This protein binds this small molecule.
Small molecule (SMILES): Cc1nnc2c(NC(C)C)nc(-c3nc4cnc(N5CCOC[C@@H]5C)cc4n3[C@@H](C)c3ccccc3)cn12

Binding-site contacts:
Ligand atom N32 contacts residue ILE105 of chain 1.B at 3.9 Å.
Ligand atom C8 contacts residue TRP40 of chain 1.B at 3.6 Å (hydrophobic).
Ligand atom C26 contacts residue ILE105 of chain 1.B at 3.8 Å (hydrophobic).
Ligand atom C12 contacts residue ILE105 of chain 1.B at 3.8 Å (hydrophobic).
Ligand atom C35 contacts residue PRO41 of chain 1.B at 3.6 Å (hydrophobic).
Ligand atom C13 contacts residue TRP40 of chain 1.B at 3.6 Å (hydrophobic).
Ligand atom C1 contacts residue LEU51 of chain 1.B at 3.4 Å (hydrophobic).
Ligand atom C13 contacts residue ILE105 of chain 1.B at 3.9 Å (hydrophobic).
Ligand atom C27 contacts residue ILE105 of chain 1.B at 4.0 Å (hydrophobic).
Ligand atom C24 contacts residue TRP40 of chain 1.B at 3.6 Å (hydrophobic).
Ligand atom N3 contacts residue LEU51 of chain 1.B at 3.7 Å.
Ligand atom C35 contacts residue PHE42 of chain 1.B at 3.9 Å (hydrophobic).
Ligand atom N33 contacts residue ASN99 of chain 1.B at 3.6 Å.
Ligand atom C23 contacts residue LEU51 of chain 1.B at 4.0 Å (hydrophobic).
Ligand atom C4 contacts residue LEU51 of chain 1.B at 3.5 Å (hydrophobic).
Ligand atom C9 contacts residue LEU51 of chain 1.B at 3.5 Å (hydrophobic).
Ligand atom N33 contacts residue CYS95 of chain 1.B at 4.0 Å.
Ligand atom C35 contacts residue VAL46 of chain 1.B at 3.6 Å (hydrophobic).
Ligand atom N7 contacts residue TRP40 of chain 1.B at 3.4 Å.
Ligand atom N30 contacts residue ILE105 of chain 1.B at 3.7 Å.
Ligand atom C25 contacts residue ILE105 of chain 1.B at 4.0 Å (hydrophobic).
Ligand atom N2 contacts residue PRO41 of chain 1.B at 3.7 Å.
Ligand atom N32 contacts residue ASN99 of chain 1.B at 3.0 Å (h-bond).
Ligand atom C37 contacts residue ILE105 of chain 1.B at 3.8 Å (hydrophobic).
Ligand atom C9 contacts residue TRP40 of chain 1.B at 3.8 Å (hydrophobic).
Ligand atom C5 contacts residue TRP40 of chain 1.B at 3.8 Å (hydrophobic).
Ligand atom C38 contacts residue ASN99 of chain 1.B at 3.6 Å.
Ligand atom C4 contacts residue TRP40 of chain 1.B at 3.8 Å (hydrophobic).
Ligand atom C8 contacts residue LEU51 of chain 1.B at 3.9 Å (hydrophobic).
Ligand atom C36 contacts residue ASN99 of chain 1.B at 3.7 Å.
Ligand atom N2 contacts residue LEU51 of chain 1.B at 3.5 Å.
Ligand atom C31 contacts residue ILE105 of chain 1.B at 3.7 Å (hydrophobic).
Ligand atom C38 contacts residue LEU53 of chain 1.B at 3.9 Å (hydrophobic).
Ligand atom C12 contacts residue TRP40 of chain 1.B at 3.9 Å (hydrophobic).
Ligand atom N29 contacts residue ASN99 of chain 1.B at 3.1 Å (h-bond).
Ligand atom C27 contacts residue LEU51 of chain 1.B at 4.0 Å (hydrophobic).
Ligand atom C5 contacts residue LEU51 of chain 1.B at 3.8 Å (hydrophobic).
Ligand atom C6 contacts residue TRP40 of chain 1.B at 3.4 Å (hydrophobic).
Ligand atom C34 contacts residue VAL46 of chain 1.B at 3.9 Å (hydrophobic).
Ligand atom C26 contacts residue PRO41 of chain 1.B at 3.9 Å (hydrophobic).

Sequence of chain 1.B:
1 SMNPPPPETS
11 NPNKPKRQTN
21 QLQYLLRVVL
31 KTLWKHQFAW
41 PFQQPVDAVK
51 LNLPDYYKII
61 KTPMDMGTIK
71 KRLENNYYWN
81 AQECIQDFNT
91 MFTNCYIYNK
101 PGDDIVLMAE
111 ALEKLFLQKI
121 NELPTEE